This protein binds this small molecule.
Small molecule (SMILES): O=c1[nH]cnc2c(C[NH+]3C[C@H](CO)[C@@H](O)C3)c[nH]c12

Sequence of chain 1.F:
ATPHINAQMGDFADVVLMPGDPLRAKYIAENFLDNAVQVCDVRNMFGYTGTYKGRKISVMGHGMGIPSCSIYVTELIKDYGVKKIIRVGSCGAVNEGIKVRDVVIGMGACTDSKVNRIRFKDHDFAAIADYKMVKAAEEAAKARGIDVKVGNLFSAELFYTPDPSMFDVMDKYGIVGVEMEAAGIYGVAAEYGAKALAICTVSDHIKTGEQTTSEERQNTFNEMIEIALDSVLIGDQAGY

Binding-site contacts:
Ligand atom C6' contacts residue PO41 of chain 1.X at 3.4 Å.
Ligand atom C10 contacts residue GLU180 of chain 1.F at 3.7 Å.
Ligand atom N1 contacts residue PHE160 of chain 1.F at 3.6 Å.
Ligand atom C6' contacts residue SER91 of chain 1.F at 3.4 Å.
Ligand atom O5' contacts residue PHE160 of chain 1.F at 3.4 Å.
Ligand atom N7 contacts residue CYS92 of chain 1.F at 3.6 Å.
Ligand atom C2' contacts residue GLU182 of chain 1.F at 3.6 Å.
Ligand atom O6 contacts residue ILE207 of chain 1.F at 3.6 Å.
Ligand atom C10 contacts residue PO41 of chain 1.X at 3.3 Å.
Ligand atom C6 contacts residue PHE160 of chain 1.F at 3.5 Å (hydrophobic).
Ligand atom C9 contacts residue CYS92 of chain 1.F at 3.7 Å (hydrophobic).
Ligand atom C5' contacts residue HIS5 of chain 1.J at 3.3 Å.
Ligand atom C8 contacts residue CYS92 of chain 1.F at 3.5 Å (hydrophobic).
Ligand atom C4' contacts residue PO41 of chain 1.X at 3.7 Å.
Ligand atom C8 contacts residue ASP205 of chain 1.F at 3.5 Å.
Ligand atom O5' contacts residue HIS5 of chain 1.J at 2.6 Å (h-bond).
Ligand atom N3 contacts residue VAL179 of chain 1.F at 3.5 Å (h-bond).
Ligand atom N1' contacts residue PO41 of chain 1.X at 2.7 Å (h-bond).
Ligand atom C8 contacts residue SER204 of chain 1.F at 3.3 Å.
Ligand atom N1' contacts residue SER91 of chain 1.F at 3.6 Å (h-bond).
Ligand atom N3 contacts residue GLU180 of chain 1.F at 3.5 Å.
Ligand atom O3' contacts residue PO41 of chain 1.X at 2.6 Å (h-bond).
Ligand atom N7 contacts residue GLY93 of chain 1.F at 3.6 Å (h-bond).
Ligand atom C4 contacts residue VAL179 of chain 1.F at 3.4 Å (hydrophobic).
Ligand atom C4' contacts residue MET65 of chain 1.F at 3.6 Å (hydrophobic).
Ligand atom C2' contacts residue MET181 of chain 1.F at 3.7 Å (hydrophobic).
Ligand atom N7 contacts residue ASP205 of chain 1.F at 2.8 Å (salt-bridge).
Ligand atom C6' contacts residue ARG44 of chain 1.J at 3.7 Å.
Ligand atom N7 contacts residue SER204 of chain 1.F at 3.7 Å.
Ligand atom O3' contacts residue GLU182 of chain 1.F at 2.6 Å (salt-bridge).
Ligand atom C8 contacts residue SER91 of chain 1.F at 3.5 Å.
Ligand atom C2' contacts residue PO41 of chain 1.X at 3.6 Å.
Ligand atom C2 contacts residue PHE160 of chain 1.F at 3.7 Å (hydrophobic).
Ligand atom O3' contacts residue MET65 of chain 1.F at 3.5 Å.
Ligand atom C5' contacts residue PHE160 of chain 1.F at 3.7 Å (hydrophobic).
Ligand atom C2 contacts residue VAL179 of chain 1.F at 3.6 Å (hydrophobic).
Ligand atom N3 contacts residue MET181 of chain 1.F at 3.7 Å.
Ligand atom C5' contacts residue MET65 of chain 1.F at 3.7 Å (hydrophobic).
Ligand atom C3' contacts residue GLU182 of chain 1.F at 3.4 Å.
Ligand atom C10 contacts residue SER91 of chain 1.F at 3.1 Å.

Sequence of chain 1.J:
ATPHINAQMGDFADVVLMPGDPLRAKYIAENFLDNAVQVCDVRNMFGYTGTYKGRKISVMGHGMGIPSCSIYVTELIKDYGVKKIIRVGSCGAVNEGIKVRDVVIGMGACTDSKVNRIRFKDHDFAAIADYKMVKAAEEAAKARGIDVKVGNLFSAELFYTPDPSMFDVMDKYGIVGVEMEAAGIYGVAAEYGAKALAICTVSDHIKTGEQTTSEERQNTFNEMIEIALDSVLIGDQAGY